A small-molecule ligand and the protein it binds are described below.
Small molecule (SMILES): CC(C)=CCC/C(C)=C/CC/C(C)=C/CC/C(C)=C/CO[P](=O)(O)OP(=O)(O)O

Binding-site contacts:
Ligand atom C19 contacts residue PHE52 of chain 1.D at 3.9 Å (hydrophobic).
Ligand atom C11 contacts residue ARG173 of chain 1.D at 3.4 Å.
Ligand atom C7 contacts residue GLY221 of chain 1.D at 3.6 Å.
Ligand atom O2B contacts residue LYS266 of chain 1.D at 3.4 Å.
Ligand atom C15 contacts residue CYS177 of chain 1.D at 4.0 Å (hydrophobic).
Ligand atom O3B contacts residue TYR272 of chain 1.D at 2.6 Å (h-bond).
Ligand atom PB contacts residue LYS266 of chain 1.D at 3.7 Å.
Ligand atom C12 contacts residue CYS225 of chain 1.D at 3.9 Å (hydrophobic).
Ligand atom C12 contacts residue TRP275 of chain 1.D at 3.7 Å (hydrophobic).
Ligand atom O2B contacts residue ARG263 of chain 1.D at 2.8 Å (salt-bridge).
Ligand atom PB contacts residue TYR272 of chain 1.D at 3.6 Å.
Ligand atom C4 contacts residue TYR200 of chain 1.C at 3.6 Å (hydrophobic).
Ligand atom C19 contacts residue PHE53 of chain 1.D at 3.9 Å (hydrophobic).
Ligand atom C6 contacts residue HIS219 of chain 1.D at 3.6 Å.
Ligand atom C15 contacts residue TYR176 of chain 1.D at 4.0 Å (hydrophobic).
Ligand atom O3A contacts residue TYR272 of chain 1.D at 3.5 Å (h-bond).
Ligand atom C6 contacts residue GLY221 of chain 1.D at 3.9 Å.
Ligand atom C20 contacts residue THR127 of chain 1.D at 3.7 Å.
Ligand atom C16 contacts residue TYR126 of chain 1.D at 3.8 Å (hydrophobic).
Ligand atom C10 contacts residue GLY221 of chain 1.D at 3.8 Å.
Ligand atom C9 contacts residue TRP275 of chain 1.D at 3.6 Å (hydrophobic).
Ligand atom C8 contacts residue GLY221 of chain 1.D at 3.6 Å.
Ligand atom O3A contacts residue HIS219 of chain 1.D at 3.6 Å.
Ligand atom O2B contacts residue HIS219 of chain 1.D at 3.2 Å (h-bond).
Ligand atom O3A contacts residue ARG263 of chain 1.D at 4.0 Å.
Ligand atom C20 contacts residue THR49 of chain 1.D at 3.9 Å.
Ligand atom C13 contacts residue ARG173 of chain 1.D at 4.0 Å.
Ligand atom C14 contacts residue ARG173 of chain 1.D at 3.7 Å.
Ligand atom O1A contacts residue ARG263 of chain 1.D at 3.1 Å (salt-bridge).
Ligand atom C19 contacts residue ASN345 of chain 1.D at 3.6 Å.
Ligand atom O2A contacts residue LYS164 of chain 1.C at 3.7 Å.
Ligand atom C18 contacts residue TYR126 of chain 1.D at 3.9 Å (hydrophobic).
Ligand atom C19 contacts residue TYR126 of chain 1.D at 3.9 Å (hydrophobic).
Ligand atom O1B contacts residue LYS266 of chain 1.D at 2.9 Å (salt-bridge).
Ligand atom O1A contacts residue LYS164 of chain 1.C at 3.8 Å.
Ligand atom O2B contacts residue TYR272 of chain 1.D at 3.9 Å.
Ligand atom C17 contacts residue TYR126 of chain 1.D at 3.9 Å (hydrophobic).
Ligand atom C20 contacts residue PHE53 of chain 1.D at 3.7 Å (hydrophobic).
Ligand atom C12 contacts residue ARG173 of chain 1.D at 3.9 Å.
Ligand atom C10 contacts residue TRP275 of chain 1.D at 3.6 Å (hydrophobic).

Sequence of chain 1.C:
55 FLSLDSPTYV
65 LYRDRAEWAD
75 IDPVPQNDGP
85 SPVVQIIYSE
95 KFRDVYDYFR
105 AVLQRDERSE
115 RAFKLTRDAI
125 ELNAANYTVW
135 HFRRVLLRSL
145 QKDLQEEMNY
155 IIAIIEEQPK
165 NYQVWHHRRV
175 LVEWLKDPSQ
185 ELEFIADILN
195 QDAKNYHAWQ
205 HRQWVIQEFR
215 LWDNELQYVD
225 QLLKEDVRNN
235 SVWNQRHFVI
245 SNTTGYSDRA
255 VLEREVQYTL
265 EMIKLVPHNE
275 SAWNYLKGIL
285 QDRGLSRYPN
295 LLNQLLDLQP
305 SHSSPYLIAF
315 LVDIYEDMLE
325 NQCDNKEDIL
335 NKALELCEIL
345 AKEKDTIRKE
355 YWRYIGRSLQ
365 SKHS

Sequence of chain 1.D:
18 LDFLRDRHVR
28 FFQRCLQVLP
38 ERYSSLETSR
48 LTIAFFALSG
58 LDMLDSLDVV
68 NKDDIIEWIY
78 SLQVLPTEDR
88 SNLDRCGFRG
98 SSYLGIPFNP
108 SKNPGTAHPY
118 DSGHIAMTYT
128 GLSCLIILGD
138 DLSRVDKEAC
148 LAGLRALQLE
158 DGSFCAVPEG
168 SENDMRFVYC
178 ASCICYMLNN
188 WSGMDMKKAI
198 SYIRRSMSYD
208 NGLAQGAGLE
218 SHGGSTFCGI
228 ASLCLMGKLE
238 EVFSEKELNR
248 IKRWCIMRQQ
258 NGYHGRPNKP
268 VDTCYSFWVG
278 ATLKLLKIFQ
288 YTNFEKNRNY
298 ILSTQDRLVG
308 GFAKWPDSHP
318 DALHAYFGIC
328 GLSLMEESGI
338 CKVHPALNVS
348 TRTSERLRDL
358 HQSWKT